Sequence of chain 1.A:
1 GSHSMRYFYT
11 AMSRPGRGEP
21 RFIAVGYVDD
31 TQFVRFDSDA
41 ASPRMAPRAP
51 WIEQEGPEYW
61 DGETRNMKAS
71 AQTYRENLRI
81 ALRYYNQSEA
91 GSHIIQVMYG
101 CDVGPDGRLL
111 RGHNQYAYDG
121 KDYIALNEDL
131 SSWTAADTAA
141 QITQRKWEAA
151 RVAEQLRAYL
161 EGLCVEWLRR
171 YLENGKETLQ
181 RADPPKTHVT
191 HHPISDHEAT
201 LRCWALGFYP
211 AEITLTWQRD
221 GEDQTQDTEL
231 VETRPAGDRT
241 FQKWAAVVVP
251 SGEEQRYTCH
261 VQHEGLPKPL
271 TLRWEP

Binding-site contacts:
Ligand atom N contacts residue GLU63 of chain 1.A at 3.0 Å (salt-bridge).
Ligand atom N contacts residue TYR171 of chain 1.A at 2.7 Å (h-bond).
Ligand atom O contacts residue TYR84 of chain 1.A at 3.4 Å (h-bond).
Ligand atom CG1 contacts residue SER70 of chain 1.A at 3.2 Å.
Ligand atom O contacts residue TYR159 of chain 1.A at 2.6 Å (h-bond).
Ligand atom CA contacts residue TYR99 of chain 1.A at 3.5 Å (hydrophobic).
Ligand atom OG contacts residue ILE80 of chain 1.A at 3.2 Å.
Ligand atom O contacts residue ASN66 of chain 1.A at 2.8 Å (h-bond).
Ligand atom CB contacts residue ASN77 of chain 1.A at 3.2 Å.
Ligand atom CD1 contacts residue ASN77 of chain 1.A at 3.5 Å.
Ligand atom O contacts residue LYS146 of chain 1.A at 3.1 Å (salt-bridge).
Ligand atom N contacts residue TYR99 of chain 1.A at 3.0 Å (h-bond).
Ligand atom OG contacts residue GLU63 of chain 1.A at 2.8 Å (salt-bridge).
Ligand atom C contacts residue THR143 of chain 1.A at 3.5 Å.
Ligand atom OG contacts residue LYS146 of chain 1.A at 2.5 Å (salt-bridge).
Ligand atom O contacts residue ILE80 of chain 1.A at 3.5 Å.
Ligand atom C contacts residue ASN66 of chain 1.A at 3.5 Å.
Ligand atom N contacts residue ASN77 of chain 1.A at 2.8 Å (h-bond).
Ligand atom C contacts residue TYR7 of chain 1.A at 3.3 Å (hydrophobic).
Ligand atom CA contacts residue ASN66 of chain 1.A at 3.5 Å.
Ligand atom CA contacts residue ASN77 of chain 1.A at 3.2 Å.
Ligand atom CB contacts residue TYR99 of chain 1.A at 3.4 Å (hydrophobic).
Ligand atom OG contacts residue GLU76 of chain 1.A at 3.3 Å (salt-bridge).
Ligand atom O contacts residue TRP147 of chain 1.A at 3.2 Å (h-bond).
Ligand atom C contacts residue ASN77 of chain 1.A at 3.5 Å.
Ligand atom OXT contacts residue TYR84 of chain 1.A at 2.6 Å (h-bond).
Ligand atom CB contacts residue GLU63 of chain 1.A at 3.3 Å.
Ligand atom CA contacts residue TYR7 of chain 1.A at 3.4 Å (hydrophobic).
Ligand atom N contacts residue TYR7 of chain 1.A at 3.0 Å (h-bond).
Ligand atom O contacts residue TRP147 of chain 1.A at 2.8 Å (h-bond).
Ligand atom CA contacts residue TYR171 of chain 1.A at 3.5 Å (hydrophobic).
Ligand atom OG contacts residue ASN66 of chain 1.A at 2.8 Å (h-bond).
Ligand atom O contacts residue TYR7 of chain 1.A at 3.6 Å.
Ligand atom CB contacts residue GLU76 of chain 1.A at 3.5 Å.
Ligand atom C contacts residue TYR84 of chain 1.A at 3.4 Å (hydrophobic).
Ligand atom OXT contacts residue THR143 of chain 1.A at 2.6 Å (h-bond).
Ligand atom CD1 contacts residue GLU63 of chain 1.A at 3.3 Å.
Ligand atom O contacts residue LYS146 of chain 1.A at 3.3 Å.
Ligand atom N contacts residue TYR7 of chain 1.A at 3.4 Å (h-bond).
Ligand atom CA contacts residue THR143 of chain 1.A at 3.6 Å.

The protein below binds the small molecule below.
Small molecule (SMILES): CC(C)C[C@H](N)C(=O)N[C@@H](CO)C(=O)N[C@@H](CO)C(=O)N1CCC[C@H]1C(=O)N[C@H](C(=O)N[C@H](C(=O)N[C@@H](CCCCN)C(=O)N[C@@H](CO)C(=O)N[C@@H](Cc1ccccc1)C(=O)O)[C@@H](C)O)C(C)C